A small-molecule ligand and the protein it binds are described below.
Small molecule (SMILES): CC(=O)N[C@H]1[C@H](O[C@H]2[C@H](O)[C@@H](NC(C)=O)CO[C@@H]2CO)O[C@H](CO)[C@@H](O[C@H]2O[C@H](CO)[C@@H](O)[C@H](O)[C@@H]2O)[C@@H]1O

Sequence of chain 2.A:
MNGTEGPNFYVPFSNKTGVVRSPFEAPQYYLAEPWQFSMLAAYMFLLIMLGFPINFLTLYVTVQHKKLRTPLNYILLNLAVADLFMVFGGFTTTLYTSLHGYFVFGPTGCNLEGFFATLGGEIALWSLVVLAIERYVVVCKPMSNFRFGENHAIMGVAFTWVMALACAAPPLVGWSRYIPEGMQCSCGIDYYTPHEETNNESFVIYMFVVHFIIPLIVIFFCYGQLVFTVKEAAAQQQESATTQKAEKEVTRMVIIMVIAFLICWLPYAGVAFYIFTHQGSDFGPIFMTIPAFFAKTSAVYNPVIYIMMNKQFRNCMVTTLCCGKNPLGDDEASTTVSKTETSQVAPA

Binding-site contacts:
Ligand atom O5 contacts residue ASN16 of chain 2.A at 2.4 Å (h-bond).
Ligand atom O3 contacts residue LYS17 of chain 1.B at 4.0 Å.
Ligand atom C7 contacts residue ASN16 of chain 2.A at 3.6 Å.
Ligand atom O6 contacts residue LYS17 of chain 1.B at 3.9 Å.
Ligand atom C1 contacts residue VAL21 of chain 2.A at 3.6 Å (hydrophobic).
Ligand atom C7 contacts residue LYS17 of chain 1.B at 4.0 Å.
Ligand atom O7 contacts residue THR5 of chain 2.A at 3.6 Å.
Ligand atom N2 contacts residue VAL21 of chain 2.A at 2.9 Å (h-bond).
Ligand atom C5 contacts residue GLY19 of chain 2.A at 3.5 Å.
Ligand atom C2 contacts residue LYS17 of chain 1.B at 3.5 Å.
Ligand atom C3 contacts residue VAL21 of chain 2.A at 3.8 Å (hydrophobic).
Ligand atom C4 contacts residue LYS17 of chain 1.B at 4.1 Å.
Ligand atom C6 contacts residue GLY19 of chain 2.A at 3.9 Å.
Ligand atom O7 contacts residue PHE10 of chain 2.A at 3.9 Å.
Ligand atom O4 contacts residue LYS17 of chain 1.B at 3.3 Å (salt-bridge).
Ligand atom C2 contacts residue LYS17 of chain 1.B at 3.6 Å.
Ligand atom C1 contacts residue LYS17 of chain 1.B at 3.8 Å.
Ligand atom O5 contacts residue NAG1 of chain 1.E at 3.9 Å.
Ligand atom C3 contacts residue ASN16 of chain 2.A at 3.8 Å.
Ligand atom C2 contacts residue VAL21 of chain 2.A at 3.6 Å (hydrophobic).
Ligand atom C3 contacts residue LYS17 of chain 1.B at 3.4 Å.
Ligand atom O4 contacts residue LYS17 of chain 1.B at 3.0 Å.
Ligand atom C1 contacts residue GLY19 of chain 2.A at 3.6 Å.
Ligand atom C8 contacts residue THR5 of chain 2.A at 3.3 Å.
Ligand atom O6 contacts residue NAG1 of chain 1.E at 3.0 Å (h-bond).
Ligand atom N2 contacts residue ASN16 of chain 2.A at 2.9 Å (h-bond).
Ligand atom C7 contacts residue THR5 of chain 2.A at 3.5 Å.
Ligand atom C1 contacts residue LYS17 of chain 1.B at 3.4 Å.
Ligand atom O5 contacts residue LYS17 of chain 1.B at 3.0 Å.
Ligand atom C6 contacts residue NAG1 of chain 1.E at 3.5 Å.
Ligand atom O6 contacts residue ASN16 of chain 1.B at 4.2 Å.
Ligand atom C8 contacts residue ASN16 of chain 2.A at 3.5 Å.
Ligand atom N2 contacts residue LYS17 of chain 1.B at 3.0 Å (salt-bridge).
Ligand atom O5 contacts residue GLY19 of chain 2.A at 3.1 Å.
Ligand atom C5 contacts residue LYS17 of chain 1.B at 3.8 Å.
Ligand atom C5 contacts residue ASN16 of chain 2.A at 3.7 Å.
Ligand atom C1 contacts residue ASN16 of chain 2.A at 1.5 Å.
Ligand atom C4 contacts residue LYS17 of chain 1.B at 4.2 Å.
Ligand atom C7 contacts residue VAL21 of chain 2.A at 4.0 Å (hydrophobic).
Ligand atom C2 contacts residue ASN16 of chain 2.A at 2.5 Å.

Sequence of chain 1.B:
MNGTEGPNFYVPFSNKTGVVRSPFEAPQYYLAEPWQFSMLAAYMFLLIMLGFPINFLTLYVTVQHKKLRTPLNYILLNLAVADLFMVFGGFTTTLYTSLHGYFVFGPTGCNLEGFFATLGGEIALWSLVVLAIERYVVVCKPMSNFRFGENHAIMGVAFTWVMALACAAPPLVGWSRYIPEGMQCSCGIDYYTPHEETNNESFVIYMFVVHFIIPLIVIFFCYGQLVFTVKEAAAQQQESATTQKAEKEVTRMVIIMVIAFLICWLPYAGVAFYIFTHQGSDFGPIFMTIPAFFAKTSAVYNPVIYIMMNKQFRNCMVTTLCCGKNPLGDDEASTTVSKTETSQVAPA